The protein below binds the small molecule below.
Small molecule (SMILES): N#C[Fe](C=O)(C=O)O[Ni]

Binding-site contacts:
Ligand atom C3 contacts residue CYS66 of chain 1.B at 3.1 Å (hydrophobic).
Ligand atom O1 contacts residue VAL482 of chain 1.B at 3.9 Å.
Ligand atom C3 contacts residue CYS531 of chain 1.B at 3.1 Å (hydrophobic).
Ligand atom NI contacts residue CYS531 of chain 1.B at 2.5 Å.
Ligand atom C3 contacts residue VAL482 of chain 1.B at 3.5 Å (hydrophobic).
Ligand atom O1 contacts residue CYS531 of chain 1.B at 3.4 Å.
Ligand atom NI contacts residue CYS66 of chain 1.B at 2.4 Å.
Ligand atom O3 contacts residue VAL482 of chain 1.B at 3.5 Å.
Ligand atom C1 contacts residue SER484 of chain 1.B at 3.7 Å.
Ligand atom N2 contacts residue CYS66 of chain 1.B at 3.5 Å.
Ligand atom O1 contacts residue ARG461 of chain 1.B at 3.6 Å.
Ligand atom C2 contacts residue CYS66 of chain 1.B at 3.2 Å (hydrophobic).
Ligand atom C1 contacts residue VAL482 of chain 1.B at 3.7 Å (hydrophobic).
Ligand atom C3 contacts residue PRO483 of chain 1.B at 3.8 Å (hydrophobic).
Ligand atom O3 contacts residue THR69 of chain 1.B at 3.8 Å.
Ligand atom O3 contacts residue PRO483 of chain 1.B at 3.4 Å.
Ligand atom O4 contacts residue CYS63 of chain 1.B at 3.8 Å.
Ligand atom NI contacts residue CSO528 of chain 1.B at 2.1 Å.
Ligand atom O3 contacts residue LEU464 of chain 1.B at 3.4 Å.
Ligand atom C1 contacts residue PRO483 of chain 1.B at 3.9 Å (hydrophobic).
Ligand atom N2 contacts residue PRO460 of chain 1.B at 3.5 Å.
Ligand atom O1 contacts residue PRO483 of chain 1.B at 3.8 Å.
Ligand atom O3 contacts residue HIS70 of chain 1.B at 3.3 Å (h-bond).
Ligand atom NI contacts residue CYS63 of chain 1.B at 2.2 Å.
Ligand atom O4 contacts residue ARG461 of chain 1.B at 3.0 Å.
Ligand atom C3 contacts residue HIS70 of chain 1.B at 3.4 Å.
Ligand atom O1 contacts residue CSO528 of chain 1.B at 3.8 Å.
Ligand atom C1 contacts residue ARG461 of chain 1.B at 3.6 Å.
Ligand atom C2 contacts residue ARG461 of chain 1.B at 3.3 Å.
Ligand atom N2 contacts residue ALA459 of chain 1.B at 3.4 Å.
Ligand atom O4 contacts residue CSO528 of chain 1.B at 2.4 Å (h-bond).
Ligand atom FE contacts residue CYS66 of chain 1.B at 2.3 Å.
Ligand atom O1 contacts residue SER484 of chain 1.B at 2.7 Å (h-bond).
Ligand atom C2 contacts residue ALA459 of chain 1.B at 3.9 Å (hydrophobic).
Ligand atom FE contacts residue CYS531 of chain 1.B at 2.3 Å.
Ligand atom N2 contacts residue ARG461 of chain 1.B at 3.0 Å (salt-bridge).
Ligand atom C1 contacts residue CYS531 of chain 1.B at 3.1 Å (hydrophobic).
Ligand atom O4 contacts residue CYS531 of chain 1.B at 3.1 Å (h-bond).
Ligand atom O4 contacts residue CYS66 of chain 1.B at 3.0 Å (h-bond).
Ligand atom C1 contacts residue CSO528 of chain 1.B at 3.7 Å.

Sequence of chain 1.B:
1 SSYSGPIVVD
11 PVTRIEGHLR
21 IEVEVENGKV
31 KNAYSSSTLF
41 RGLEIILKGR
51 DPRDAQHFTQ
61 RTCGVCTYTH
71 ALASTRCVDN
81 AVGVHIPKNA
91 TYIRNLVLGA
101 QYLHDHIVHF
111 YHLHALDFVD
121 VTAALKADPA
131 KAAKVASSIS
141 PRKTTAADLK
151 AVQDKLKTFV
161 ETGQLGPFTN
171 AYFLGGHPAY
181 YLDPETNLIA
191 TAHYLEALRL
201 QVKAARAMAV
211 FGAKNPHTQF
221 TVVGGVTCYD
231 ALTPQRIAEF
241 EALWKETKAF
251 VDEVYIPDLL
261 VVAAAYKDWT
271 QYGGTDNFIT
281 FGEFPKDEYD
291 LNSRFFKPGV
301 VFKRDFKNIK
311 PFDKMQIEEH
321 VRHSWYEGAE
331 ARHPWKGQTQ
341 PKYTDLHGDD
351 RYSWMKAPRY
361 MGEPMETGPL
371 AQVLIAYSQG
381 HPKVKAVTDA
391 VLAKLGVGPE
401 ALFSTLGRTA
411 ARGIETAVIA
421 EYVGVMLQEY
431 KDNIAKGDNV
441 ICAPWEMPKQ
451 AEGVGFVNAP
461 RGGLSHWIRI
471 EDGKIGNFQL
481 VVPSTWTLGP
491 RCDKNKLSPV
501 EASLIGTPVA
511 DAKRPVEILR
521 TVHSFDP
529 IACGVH